Sequence of chain 3.A:
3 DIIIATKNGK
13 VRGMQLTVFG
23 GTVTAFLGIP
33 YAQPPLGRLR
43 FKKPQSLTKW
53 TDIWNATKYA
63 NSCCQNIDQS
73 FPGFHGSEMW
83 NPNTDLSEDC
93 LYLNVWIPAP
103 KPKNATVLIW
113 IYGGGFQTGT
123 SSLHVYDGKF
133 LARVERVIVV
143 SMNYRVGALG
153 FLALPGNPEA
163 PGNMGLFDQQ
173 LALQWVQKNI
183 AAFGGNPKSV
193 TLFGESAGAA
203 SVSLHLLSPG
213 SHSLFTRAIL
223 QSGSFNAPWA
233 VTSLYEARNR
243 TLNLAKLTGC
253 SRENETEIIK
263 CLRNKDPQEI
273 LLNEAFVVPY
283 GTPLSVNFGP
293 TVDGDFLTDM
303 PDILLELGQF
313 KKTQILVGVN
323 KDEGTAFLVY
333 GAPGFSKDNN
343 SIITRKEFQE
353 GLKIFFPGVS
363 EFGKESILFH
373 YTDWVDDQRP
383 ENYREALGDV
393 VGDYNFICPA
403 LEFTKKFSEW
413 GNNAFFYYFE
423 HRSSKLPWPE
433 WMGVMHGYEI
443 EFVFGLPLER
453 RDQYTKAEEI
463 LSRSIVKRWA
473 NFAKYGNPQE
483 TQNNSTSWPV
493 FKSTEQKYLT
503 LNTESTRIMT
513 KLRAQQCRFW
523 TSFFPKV

Binding-site contacts:
Ligand atom N2 contacts residue ASN57 of chain 3.A at 3.2 Å (h-bond).
Ligand atom C1 contacts residue ARG14 of chain 3.A at 4.0 Å.
Ligand atom N2 contacts residue ARG14 of chain 3.A at 4.1 Å.
Ligand atom C3 contacts residue ASN57 of chain 3.A at 4.0 Å.
Ligand atom O5 contacts residue ASN57 of chain 3.A at 2.4 Å (h-bond).
Ligand atom C7 contacts residue ASN57 of chain 3.A at 3.5 Å.
Ligand atom C2 contacts residue ARG14 of chain 3.A at 4.3 Å.
Ligand atom C4 contacts residue ASN57 of chain 3.A at 4.5 Å.
Ligand atom C2 contacts residue ASN57 of chain 3.A at 2.8 Å.
Ligand atom C6 contacts residue THR59 of chain 3.A at 4.4 Å.
Ligand atom C5 contacts residue ARG14 of chain 3.A at 3.9 Å.
Ligand atom C1 contacts residue ASN57 of chain 3.A at 1.5 Å.
Ligand atom O5 contacts residue ARG14 of chain 3.A at 4.4 Å.
Ligand atom C5 contacts residue ASN57 of chain 3.A at 3.7 Å.
Ligand atom C3 contacts residue ARG14 of chain 3.A at 4.2 Å.
Ligand atom O7 contacts residue ASN57 of chain 3.A at 3.0 Å (h-bond).
Ligand atom C6 contacts residue ARG14 of chain 3.A at 4.3 Å.

The protein below binds the small molecule below.
Small molecule (SMILES): CC(=O)N[C@@H]1[C@@H](O)[C@H](O)[C@@H](CO)O[C@H]1O